This small molecule binds to this protein.
Small molecule (SMILES): CC(=O)N[C@H]1[C@H](O[C@H]2[C@H](O)[C@@H](NC(C)=O)CO[C@@H]2CO)O[C@H](CO)[C@@H](O)[C@@H]1O

Binding-site contacts:
Ligand atom O7 contacts residue ASN1134 of chain 1.C at 3.9 Å.
Ligand atom C3 contacts residue ASN1134 of chain 1.C at 3.8 Å.
Ligand atom C7 contacts residue ASN1134 of chain 1.C at 3.6 Å.
Ligand atom C1 contacts residue ASN1134 of chain 1.C at 1.4 Å.
Ligand atom C5 contacts residue ASN1134 of chain 1.C at 3.6 Å.
Ligand atom N2 contacts residue ASN1134 of chain 1.C at 2.9 Å (h-bond).
Ligand atom C4 contacts residue ASN1134 of chain 1.C at 4.2 Å.
Ligand atom O5 contacts residue ASN1134 of chain 1.C at 2.3 Å (h-bond).
Ligand atom C2 contacts residue ASN1134 of chain 1.C at 2.4 Å.

Sequence of chain 1.C:
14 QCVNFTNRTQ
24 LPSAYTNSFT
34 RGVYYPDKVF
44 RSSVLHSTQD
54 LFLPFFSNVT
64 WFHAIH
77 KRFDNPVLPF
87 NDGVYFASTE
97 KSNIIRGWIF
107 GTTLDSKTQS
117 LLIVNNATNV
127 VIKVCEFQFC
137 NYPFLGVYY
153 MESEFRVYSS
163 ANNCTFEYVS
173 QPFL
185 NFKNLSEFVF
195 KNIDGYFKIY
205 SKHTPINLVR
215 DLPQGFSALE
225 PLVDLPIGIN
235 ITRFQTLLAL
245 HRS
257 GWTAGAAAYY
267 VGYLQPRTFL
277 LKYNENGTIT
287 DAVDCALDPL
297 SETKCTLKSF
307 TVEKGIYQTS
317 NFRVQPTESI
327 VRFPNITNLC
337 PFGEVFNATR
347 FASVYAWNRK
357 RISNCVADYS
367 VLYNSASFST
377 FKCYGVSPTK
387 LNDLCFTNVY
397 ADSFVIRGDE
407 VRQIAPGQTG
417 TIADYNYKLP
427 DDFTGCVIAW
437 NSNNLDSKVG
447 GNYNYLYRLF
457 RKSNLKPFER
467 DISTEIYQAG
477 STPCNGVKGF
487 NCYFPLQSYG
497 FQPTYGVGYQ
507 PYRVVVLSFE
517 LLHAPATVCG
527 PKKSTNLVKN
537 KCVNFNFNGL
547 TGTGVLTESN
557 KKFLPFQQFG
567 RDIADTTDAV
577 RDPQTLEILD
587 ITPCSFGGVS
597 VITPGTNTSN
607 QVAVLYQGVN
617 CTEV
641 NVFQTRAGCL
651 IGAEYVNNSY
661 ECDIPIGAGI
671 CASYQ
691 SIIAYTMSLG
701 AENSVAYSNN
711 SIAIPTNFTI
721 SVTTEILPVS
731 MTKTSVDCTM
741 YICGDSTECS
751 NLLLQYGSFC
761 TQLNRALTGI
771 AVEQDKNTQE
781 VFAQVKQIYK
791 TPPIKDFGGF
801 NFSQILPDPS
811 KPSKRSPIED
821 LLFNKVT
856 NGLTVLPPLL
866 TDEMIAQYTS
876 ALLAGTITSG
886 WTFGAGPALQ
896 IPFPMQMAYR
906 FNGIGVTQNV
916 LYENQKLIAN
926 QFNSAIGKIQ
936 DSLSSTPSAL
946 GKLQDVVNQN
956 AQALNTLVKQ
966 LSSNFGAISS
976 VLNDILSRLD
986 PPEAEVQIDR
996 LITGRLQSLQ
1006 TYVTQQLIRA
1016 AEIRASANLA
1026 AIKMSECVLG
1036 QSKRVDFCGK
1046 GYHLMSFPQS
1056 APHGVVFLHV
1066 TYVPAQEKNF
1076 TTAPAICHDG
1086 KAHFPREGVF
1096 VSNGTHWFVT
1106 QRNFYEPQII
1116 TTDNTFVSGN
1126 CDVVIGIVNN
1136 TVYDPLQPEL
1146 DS